Sequence of chain 1.C:
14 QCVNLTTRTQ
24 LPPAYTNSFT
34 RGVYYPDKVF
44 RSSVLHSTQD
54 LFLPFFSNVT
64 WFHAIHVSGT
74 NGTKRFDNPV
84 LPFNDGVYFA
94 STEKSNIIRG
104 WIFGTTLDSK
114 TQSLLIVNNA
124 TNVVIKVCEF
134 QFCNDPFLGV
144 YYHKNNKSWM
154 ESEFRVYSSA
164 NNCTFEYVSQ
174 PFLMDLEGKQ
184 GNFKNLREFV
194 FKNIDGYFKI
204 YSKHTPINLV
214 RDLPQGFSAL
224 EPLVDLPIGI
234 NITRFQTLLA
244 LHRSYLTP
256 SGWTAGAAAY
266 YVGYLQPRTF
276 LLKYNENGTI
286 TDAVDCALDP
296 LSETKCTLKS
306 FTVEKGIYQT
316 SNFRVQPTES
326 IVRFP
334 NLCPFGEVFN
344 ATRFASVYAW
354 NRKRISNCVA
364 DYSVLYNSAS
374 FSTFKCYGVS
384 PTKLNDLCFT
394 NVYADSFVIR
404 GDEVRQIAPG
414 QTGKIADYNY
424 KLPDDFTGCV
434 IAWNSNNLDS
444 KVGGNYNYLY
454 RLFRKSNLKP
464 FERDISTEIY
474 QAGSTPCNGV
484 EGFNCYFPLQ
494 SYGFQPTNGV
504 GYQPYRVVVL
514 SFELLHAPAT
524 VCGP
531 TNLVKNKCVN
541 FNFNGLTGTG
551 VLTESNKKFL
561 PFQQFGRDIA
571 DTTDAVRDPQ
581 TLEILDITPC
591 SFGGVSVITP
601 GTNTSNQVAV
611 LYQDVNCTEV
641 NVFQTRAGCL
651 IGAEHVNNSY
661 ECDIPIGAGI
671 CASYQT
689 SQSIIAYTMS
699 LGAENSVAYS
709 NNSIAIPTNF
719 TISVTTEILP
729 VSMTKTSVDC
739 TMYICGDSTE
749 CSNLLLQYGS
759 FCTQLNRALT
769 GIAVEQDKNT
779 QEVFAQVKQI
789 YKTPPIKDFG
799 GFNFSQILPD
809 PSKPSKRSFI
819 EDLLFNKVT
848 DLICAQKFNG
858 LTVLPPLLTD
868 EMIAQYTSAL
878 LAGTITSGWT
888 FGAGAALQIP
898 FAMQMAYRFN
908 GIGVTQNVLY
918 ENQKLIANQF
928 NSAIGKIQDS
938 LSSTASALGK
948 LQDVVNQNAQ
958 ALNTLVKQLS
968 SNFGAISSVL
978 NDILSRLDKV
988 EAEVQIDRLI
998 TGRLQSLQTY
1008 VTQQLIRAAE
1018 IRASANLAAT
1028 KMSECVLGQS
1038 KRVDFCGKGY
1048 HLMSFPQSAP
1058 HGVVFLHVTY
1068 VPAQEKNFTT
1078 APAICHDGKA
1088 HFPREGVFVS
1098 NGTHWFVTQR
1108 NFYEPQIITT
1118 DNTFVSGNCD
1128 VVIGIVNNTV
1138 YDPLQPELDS

The small molecule below binds the protein below.
Small molecule (SMILES): CC(=O)N[C@@H]1[C@@H](O)[C@H](O)[C@@H](CO)O[C@H]1O

Binding-site contacts:
Ligand atom N2 contacts residue ASN616 of chain 1.C at 2.7 Å (h-bond).
Ligand atom C3 contacts residue ASN616 of chain 1.C at 3.7 Å.
Ligand atom C8 contacts residue ASN616 of chain 1.C at 4.2 Å.
Ligand atom C2 contacts residue ASN616 of chain 1.C at 2.3 Å.
Ligand atom O7 contacts residue ASN616 of chain 1.C at 2.8 Å (h-bond).
Ligand atom C5 contacts residue ASN616 of chain 1.C at 3.7 Å.
Ligand atom O5 contacts residue ASN616 of chain 1.C at 2.4 Å (h-bond).
Ligand atom C4 contacts residue ASN616 of chain 1.C at 4.2 Å.
Ligand atom C7 contacts residue ASN616 of chain 1.C at 2.9 Å.
Ligand atom C1 contacts residue ASN616 of chain 1.C at 1.4 Å.